Binding-site contacts:
Ligand atom O1 contacts residue ASN80 of chain 4.A at 3.3 Å (h-bond).
Ligand atom C3 contacts residue GLU154 of chain 4.A at 3.3 Å.
Ligand atom O3 contacts residue GLY66 of chain 4.A at 3.2 Å.
Ligand atom O2 contacts residue HIS157 of chain 4.A at 2.9 Å (h-bond).
Ligand atom O4 contacts residue GLY135 of chain 4.A at 3.5 Å.
Ligand atom O3 contacts residue GLU154 of chain 4.A at 2.7 Å (salt-bridge).
Ligand atom O2 contacts residue TYR67 of chain 4.A at 3.8 Å.
Ligand atom C1 contacts residue PRO79 of chain 4.A at 3.9 Å (hydrophobic).
Ligand atom C5 contacts residue LEU134 of chain 4.A at 3.5 Å (hydrophobic).
Ligand atom O6 contacts residue ALA65 of chain 4.A at 3.3 Å.
Ligand atom O5 contacts residue LEU134 of chain 4.A at 3.9 Å.
Ligand atom C6 contacts residue LEU134 of chain 4.A at 4.0 Å (hydrophobic).
Ligand atom O1 contacts residue PRO79 of chain 4.A at 3.0 Å.
Ligand atom O5 contacts residue GLU176 of chain 4.A at 3.7 Å.
Ligand atom C2 contacts residue GLU154 of chain 4.A at 3.6 Å.
Ligand atom O4 contacts residue ASP105 of chain 4.A at 2.6 Å (salt-bridge).
Ligand atom C1 contacts residue GLU176 of chain 4.A at 3.2 Å.
Ligand atom C1 contacts residue HIS157 of chain 4.A at 3.8 Å.
Ligand atom C3 contacts residue ASN104 of chain 4.A at 3.9 Å.
Ligand atom O3 contacts residue ALA65 of chain 4.A at 3.8 Å.
Ligand atom C6 contacts residue ASP105 of chain 4.A at 3.4 Å.
Ligand atom C4 contacts residue ASN104 of chain 4.A at 3.9 Å.
Ligand atom O6 contacts residue ASP105 of chain 4.A at 2.7 Å (salt-bridge).
Ligand atom C1 contacts residue LEU134 of chain 4.A at 3.7 Å (hydrophobic).
Ligand atom C2 contacts residue HIS157 of chain 4.A at 3.9 Å.
Ligand atom C5 contacts residue GLY135 of chain 4.A at 3.6 Å.
Ligand atom O2 contacts residue GLU154 of chain 4.A at 2.7 Å (salt-bridge).
Ligand atom C6 contacts residue GLY135 of chain 4.A at 3.6 Å.
Ligand atom C4 contacts residue ASP105 of chain 4.A at 3.3 Å.
Ligand atom O1 contacts residue HIS157 of chain 4.A at 3.5 Å (h-bond).
Ligand atom O4 contacts residue ASN104 of chain 4.A at 3.2 Å (h-bond).
Ligand atom C2 contacts residue PRO79 of chain 4.A at 3.8 Å (hydrophobic).
Ligand atom O3 contacts residue TYR67 of chain 4.A at 4.0 Å.
Ligand atom C4 contacts residue ALA65 of chain 4.A at 4.0 Å (hydrophobic).
Ligand atom O5 contacts residue GLY133 of chain 4.A at 3.9 Å.
Ligand atom O3 contacts residue ASN104 of chain 4.A at 2.9 Å (h-bond).
Ligand atom O4 contacts residue ALA106 of chain 4.A at 3.9 Å.
Ligand atom O2 contacts residue PRO79 of chain 4.A at 3.4 Å.
Ligand atom C6 contacts residue THR129 of chain 4.A at 4.1 Å.
Ligand atom O1 contacts residue GLU176 of chain 4.A at 2.6 Å (salt-bridge).

A small-molecule ligand and the protein it binds are described below.
Small molecule (SMILES): OC[C@H]1O[C@@H](O)[C@H](O)[C@@H](O)[C@@H]1O

Sequence of chain 4.A:
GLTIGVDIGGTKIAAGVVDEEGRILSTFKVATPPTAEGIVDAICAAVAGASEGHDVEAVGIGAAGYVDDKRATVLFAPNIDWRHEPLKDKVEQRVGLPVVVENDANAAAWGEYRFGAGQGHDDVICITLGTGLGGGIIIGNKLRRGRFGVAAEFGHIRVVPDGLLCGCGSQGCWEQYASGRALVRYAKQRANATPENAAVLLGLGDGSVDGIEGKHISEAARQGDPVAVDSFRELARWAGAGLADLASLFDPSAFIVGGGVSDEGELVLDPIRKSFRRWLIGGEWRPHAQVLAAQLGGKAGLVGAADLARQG